Binding-site contacts:
Ligand atom C7 contacts residue MET420 of chain 2.A at 3.9 Å (hydrophobic).
Ligand atom O6 contacts residue ASP497 of chain 2.A at 3.9 Å.
Ligand atom C1 contacts residue MET420 of chain 2.A at 3.7 Å (hydrophobic).
Ligand atom N7 contacts residue HIS525 of chain 2.A at 3.5 Å.
Ligand atom C8 contacts residue TRP526 of chain 2.A at 4.2 Å (hydrophobic).
Ligand atom N3 contacts residue TYR384 of chain 2.A at 4.1 Å.
Ligand atom N3 contacts residue PHE268 of chain 2.A at 4.1 Å.
Ligand atom C12 contacts residue PHE498 of chain 2.A at 3.9 Å (hydrophobic).
Ligand atom C6 contacts residue ASP497 of chain 2.A at 3.9 Å.
Ligand atom O6 contacts residue HIS525 of chain 2.A at 4.2 Å.
Ligand atom C14 contacts residue SER416 of chain 2.A at 3.5 Å.
Ligand atom O6 contacts residue LYS496 of chain 2.A at 4.0 Å.
Ligand atom C14 contacts residue PHE498 of chain 2.A at 4.2 Å (hydrophobic).
Ligand atom C9 contacts residue LEU409 of chain 2.A at 4.0 Å (hydrophobic).
Ligand atom O6 contacts residue PHE498 of chain 2.A at 3.1 Å (h-bond).
Ligand atom N3 contacts residue ASP336 of chain 2.A at 4.3 Å.
Ligand atom N3 contacts residue HIS525 of chain 2.A at 3.9 Å.
Ligand atom C4 contacts residue HIS525 of chain 2.A at 3.6 Å.
Ligand atom C8 contacts residue HIS525 of chain 2.A at 3.9 Å.
Ligand atom N10 contacts residue MET420 of chain 2.A at 4.0 Å.
Ligand atom C2 contacts residue TRP526 of chain 2.A at 4.3 Å (hydrophobic).
Ligand atom C2 contacts residue PHE268 of chain 2.A at 3.8 Å (hydrophobic).
Ligand atom C7 contacts residue VAL499 of chain 2.A at 4.3 Å (hydrophobic).
Ligand atom C6 contacts residue HIS525 of chain 2.A at 3.5 Å.
Ligand atom C7 contacts residue HIS525 of chain 2.A at 3.8 Å.
Ligand atom C6 contacts residue VAL499 of chain 2.A at 3.5 Å (hydrophobic).
Ligand atom C1 contacts residue TRP526 of chain 2.A at 4.0 Å (hydrophobic).
Ligand atom C1 contacts residue LEU409 of chain 2.A at 3.7 Å (hydrophobic).
Ligand atom C9 contacts residue TRP526 of chain 2.A at 3.8 Å (hydrophobic).
Ligand atom N7 contacts residue PHE498 of chain 2.A at 4.0 Å.
Ligand atom N7 contacts residue ASP497 of chain 2.A at 3.1 Å (salt-bridge).
Ligand atom C8 contacts residue MET420 of chain 2.A at 3.8 Å (hydrophobic).
Ligand atom N10 contacts residue HIS525 of chain 2.A at 4.0 Å.
Ligand atom C12 contacts residue ASP497 of chain 2.A at 3.9 Å.
Ligand atom C11 contacts residue HIS525 of chain 2.A at 3.9 Å.
Ligand atom C12 contacts residue HIS525 of chain 2.A at 3.6 Å.
Ligand atom C9 contacts residue MET420 of chain 2.A at 3.4 Å (hydrophobic).
Ligand atom C15 contacts residue SER416 of chain 2.A at 3.9 Å.
Ligand atom N3 contacts residue TYR467 of chain 2.A at 3.9 Å.
Ligand atom N7 contacts residue VAL499 of chain 2.A at 3.5 Å.

A protein and the small-molecule ligand that binds it are described below.
Small molecule (SMILES): CCCc1nc(-c2cccnc2)c[nH]c1=O

Sequence of chain 2.A:
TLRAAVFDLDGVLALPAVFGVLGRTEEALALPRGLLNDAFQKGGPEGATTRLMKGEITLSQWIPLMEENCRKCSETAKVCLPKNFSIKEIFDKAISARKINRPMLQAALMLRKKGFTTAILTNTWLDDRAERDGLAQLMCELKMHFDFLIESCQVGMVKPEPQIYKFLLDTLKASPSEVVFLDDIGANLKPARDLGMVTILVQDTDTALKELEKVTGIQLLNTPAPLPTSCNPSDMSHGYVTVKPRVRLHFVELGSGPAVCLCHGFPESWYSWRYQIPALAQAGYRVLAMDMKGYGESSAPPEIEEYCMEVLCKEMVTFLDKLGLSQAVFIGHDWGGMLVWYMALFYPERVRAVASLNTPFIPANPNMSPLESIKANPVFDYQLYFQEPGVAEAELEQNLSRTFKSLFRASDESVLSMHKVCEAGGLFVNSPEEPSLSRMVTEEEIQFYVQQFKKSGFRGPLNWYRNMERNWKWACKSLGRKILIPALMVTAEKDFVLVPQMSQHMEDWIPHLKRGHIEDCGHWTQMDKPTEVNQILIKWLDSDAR